Sequence of chain 2.A:
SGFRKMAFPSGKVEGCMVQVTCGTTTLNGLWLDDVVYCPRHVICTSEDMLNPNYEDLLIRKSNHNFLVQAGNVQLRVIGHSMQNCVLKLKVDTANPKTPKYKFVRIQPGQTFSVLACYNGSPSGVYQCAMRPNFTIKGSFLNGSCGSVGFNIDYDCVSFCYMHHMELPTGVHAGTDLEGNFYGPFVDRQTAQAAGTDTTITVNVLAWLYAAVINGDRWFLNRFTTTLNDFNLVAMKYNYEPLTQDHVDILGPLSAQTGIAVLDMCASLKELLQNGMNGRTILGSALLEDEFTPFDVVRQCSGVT

Binding-site contacts:
Ligand atom N4 contacts residue MET49 of chain 1.A at 3.5 Å (h-bond).
Ligand atom C1 contacts residue CYS145 of chain 1.A at 2.8 Å (hydrophobic).
Ligand atom C contacts residue HIS41 of chain 1.A at 3.6 Å.
Ligand atom C20 contacts residue HIS164 of chain 1.A at 3.5 Å.
Ligand atom C25 contacts residue HIS41 of chain 1.A at 3.2 Å.
Ligand atom N2 contacts residue HIS163 of chain 1.A at 2.6 Å (h-bond).
Ligand atom C23 contacts residue ARG188 of chain 1.A at 3.8 Å.
Ligand atom C16 contacts residue SER144 of chain 1.A at 3.8 Å.
Ligand atom C25 contacts residue HIS164 of chain 1.A at 3.7 Å.
Ligand atom O1 contacts residue GLU166 of chain 1.A at 2.9 Å (salt-bridge).
Ligand atom C contacts residue CYS145 of chain 1.A at 1.8 Å (hydrophobic).
Ligand atom O1 contacts residue MET165 of chain 1.A at 3.5 Å.
Ligand atom C2 contacts residue ASN142 of chain 1.A at 3.6 Å.
Ligand atom C16 contacts residue PHE140 of chain 1.A at 3.2 Å (hydrophobic).
Ligand atom C5 contacts residue GLU166 of chain 1.A at 3.5 Å.
Ligand atom C3 contacts residue ASN142 of chain 1.A at 3.7 Å.
Ligand atom C8 contacts residue MET49 of chain 1.A at 3.7 Å (hydrophobic).
Ligand atom C17 contacts residue PHE140 of chain 1.A at 3.3 Å (hydrophobic).
Ligand atom N2 contacts residue SER144 of chain 1.A at 3.7 Å.
Ligand atom O contacts residue GLY143 of chain 1.A at 3.3 Å (h-bond).
Ligand atom C23 contacts residue MET165 of chain 1.A at 3.7 Å (hydrophobic).
Ligand atom C13 contacts residue GLU166 of chain 1.A at 3.4 Å.
Ligand atom C16 contacts residue LEU141 of chain 1.A at 3.6 Å (hydrophobic).
Ligand atom C6 contacts residue GLU166 of chain 1.A at 3.6 Å.
Ligand atom C24 contacts residue HIS41 of chain 1.A at 3.5 Å.
Ligand atom C2 contacts residue CYS145 of chain 1.A at 3.3 Å (hydrophobic).
Ligand atom C17 contacts residue LEU141 of chain 1.A at 3.4 Å (hydrophobic).
Ligand atom C16 contacts residue HIS163 of chain 1.A at 3.5 Å.
Ligand atom C1 contacts residue HIS41 of chain 1.A at 3.6 Å.
Ligand atom C15 contacts residue GLU166 of chain 1.A at 3.8 Å.
Ligand atom N3 contacts residue MET49 of chain 1.A at 2.9 Å (h-bond).
Ligand atom C10 contacts residue GLU166 of chain 1.A at 3.3 Å.
Ligand atom C11 contacts residue GLU166 of chain 1.A at 3.2 Å.
Ligand atom C24 contacts residue MET49 of chain 1.A at 3.8 Å (hydrophobic).
Ligand atom C23 contacts residue GLN189 of chain 1.A at 3.7 Å.
Ligand atom C12 contacts residue GLU166 of chain 1.A at 3.3 Å.
Ligand atom O contacts residue ASN142 of chain 1.A at 2.9 Å (h-bond).
Ligand atom C9 contacts residue GLU166 of chain 1.A at 3.5 Å.
Ligand atom C15 contacts residue HIS163 of chain 1.A at 3.5 Å.
Ligand atom C8 contacts residue GLN189 of chain 1.A at 3.4 Å.

A small-molecule ligand and the protein it binds are described below.
Small molecule (SMILES): CCC(=O)N(c1cc(C(C)(C)C)[nH]n1)[C@@H](C(=O)Nc1c(C)cccc1CC)c1cccnc1

Sequence of chain 1.A:
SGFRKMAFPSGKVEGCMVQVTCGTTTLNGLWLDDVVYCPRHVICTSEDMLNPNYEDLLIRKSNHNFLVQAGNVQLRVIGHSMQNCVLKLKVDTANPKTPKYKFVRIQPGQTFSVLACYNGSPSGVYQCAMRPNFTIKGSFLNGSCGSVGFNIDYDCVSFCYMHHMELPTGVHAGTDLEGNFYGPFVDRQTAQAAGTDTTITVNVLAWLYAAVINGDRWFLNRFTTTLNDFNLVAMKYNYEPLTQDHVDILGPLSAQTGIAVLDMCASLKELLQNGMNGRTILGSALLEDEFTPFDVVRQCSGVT